Binding-site contacts:
Ligand atom C26 contacts residue TYR61 of chain 1.C at 3.6 Å (hydrophobic).
Ligand atom C24 contacts residue ILE91 of chain 1.C at 3.7 Å (hydrophobic).
Ligand atom F40 contacts residue LEU49 of chain 1.B at 3.4 Å.
Ligand atom C23 contacts residue MET190 of chain 1.C at 3.7 Å (hydrophobic).
Ligand atom C46 contacts residue GLN52 of chain 1.B at 3.2 Å.
Ligand atom C35 contacts residue ASP27 of chain 1.C at 3.6 Å.
Ligand atom C28 contacts residue TYR61 of chain 1.C at 3.6 Å (hydrophobic).
Ligand atom C5 contacts residue TYR61 of chain 1.C at 3.8 Å (hydrophobic).
Ligand atom C23 contacts residue ILE91 of chain 1.C at 3.8 Å (hydrophobic).
Ligand atom F42 contacts residue ASP27 of chain 1.C at 3.1 Å.
Ligand atom F40 contacts residue LEU24 of chain 1.C at 3.4 Å.
Ligand atom F40 contacts residue PHE50 of chain 1.B at 3.4 Å.
Ligand atom C4 contacts residue TYR61 of chain 1.C at 3.7 Å (hydrophobic).
Ligand atom C28 contacts residue ILE91 of chain 1.C at 3.5 Å (hydrophobic).
Ligand atom C27 contacts residue ILE91 of chain 1.C at 3.2 Å (hydrophobic).
Ligand atom C22 contacts residue ILE91 of chain 1.C at 3.4 Å (hydrophobic).
Ligand atom F41 contacts residue PHE50 of chain 1.B at 3.5 Å.
Ligand atom C27 contacts residue TYR61 of chain 1.C at 3.6 Å (hydrophobic).
Ligand atom F42 contacts residue LEU24 of chain 1.C at 3.4 Å.
Ligand atom C25 contacts residue ILE91 of chain 1.C at 3.6 Å (hydrophobic).
Ligand atom F41 contacts residue ASP27 of chain 1.C at 3.6 Å.
Ligand atom C38 contacts residue ASP27 of chain 1.C at 3.4 Å.
Ligand atom C2 contacts residue ILE29 of chain 1.C at 3.7 Å (hydrophobic).
Ligand atom C36 contacts residue ASP27 of chain 1.C at 3.1 Å.
Ligand atom C28 contacts residue TYR63 of chain 1.C at 3.4 Å (hydrophobic).
Ligand atom C26 contacts residue LEU62 of chain 1.C at 3.5 Å (hydrophobic).
Ligand atom C51 contacts residue LEU49 of chain 1.B at 3.3 Å (hydrophobic).
Ligand atom C25 contacts residue THR90 of chain 1.C at 3.5 Å.
Ligand atom C25 contacts residue GLN89 of chain 1.C at 3.6 Å.
Ligand atom C36 contacts residue ILE29 of chain 1.C at 3.5 Å (hydrophobic).
Ligand atom O32 contacts residue HIS83 of chain 1.B at 2.9 Å (h-bond).
Ligand atom C28 contacts residue LEU62 of chain 1.C at 3.7 Å (hydrophobic).
Ligand atom C26 contacts residue ILE91 of chain 1.C at 3.5 Å (hydrophobic).
Ligand atom C29 contacts residue ILE29 of chain 1.C at 3.7 Å (hydrophobic).
Ligand atom F42 contacts residue ARG23 of chain 1.C at 3.6 Å.
Ligand atom C37 contacts residue ASP27 of chain 1.C at 2.8 Å.
Ligand atom C29 contacts residue TYR63 of chain 1.C at 3.6 Å (hydrophobic).
Ligand atom C37 contacts residue ALA53 of chain 1.B at 3.1 Å (hydrophobic).
Ligand atom O32 contacts residue MET190 of chain 1.C at 3.5 Å.
Ligand atom F41 contacts residue ARG23 of chain 1.C at 3.6 Å.

A small-molecule ligand and the protein it binds are described below.
Small molecule (SMILES): CC[C@@H](C)[C@H]1C(=O)N([C@@H](C)c2cccc3ccccc23)C[C@@H]2N(C(=O)NCCCC(F)(F)F)CCC(=O)N12

Sequence of chain 1.C:
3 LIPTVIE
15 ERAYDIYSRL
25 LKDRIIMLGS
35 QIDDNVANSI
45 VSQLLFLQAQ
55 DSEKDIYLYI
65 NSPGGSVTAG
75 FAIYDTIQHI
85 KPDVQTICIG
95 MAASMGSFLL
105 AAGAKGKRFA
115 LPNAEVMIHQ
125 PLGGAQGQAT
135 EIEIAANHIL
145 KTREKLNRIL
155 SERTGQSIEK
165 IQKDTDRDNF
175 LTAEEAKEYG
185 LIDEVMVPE

Sequence of chain 1.B:
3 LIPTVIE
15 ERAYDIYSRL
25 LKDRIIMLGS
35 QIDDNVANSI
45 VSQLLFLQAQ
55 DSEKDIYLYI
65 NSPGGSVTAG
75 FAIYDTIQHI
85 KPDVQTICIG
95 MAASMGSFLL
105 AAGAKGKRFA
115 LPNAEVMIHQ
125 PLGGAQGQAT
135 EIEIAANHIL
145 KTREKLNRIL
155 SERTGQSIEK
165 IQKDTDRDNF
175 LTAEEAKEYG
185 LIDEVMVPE